This protein binds this small molecule.
Small molecule (SMILES): N[C@@H]1[C@@H](O)[C@H](O)[C@@H](CO)O[C@H]1O

Binding-site contacts:
Ligand atom C4 contacts residue ASP161 of chain 1.A at 3.7 Å.
Ligand atom C4 contacts residue TYR127 of chain 1.A at 3.2 Å (hydrophobic).
Ligand atom C3 contacts residue TYR127 of chain 1.A at 3.1 Å (hydrophobic).
Ligand atom O4 contacts residue ASP161 of chain 1.A at 3.0 Å (salt-bridge).
Ligand atom C6 contacts residue ASP161 of chain 1.A at 4.3 Å.
Ligand atom O3 contacts residue TYR127 of chain 1.A at 2.6 Å (h-bond).
Ligand atom C1 contacts residue TRP308 of chain 1.A at 3.9 Å (hydrophobic).
Ligand atom O1 contacts residue TRP308 of chain 1.A at 4.1 Å.
Ligand atom O6 contacts residue TYR340 of chain 1.A at 3.3 Å.
Ligand atom O1 contacts residue TYR340 of chain 1.A at 4.0 Å.
Ligand atom N2 contacts residue LEU270 of chain 1.A at 4.2 Å.
Ligand atom O4 contacts residue TYR127 of chain 1.A at 3.4 Å (h-bond).
Ligand atom O6 contacts residue MET267 of chain 1.A at 4.0 Å.
Ligand atom O4 contacts residue PHE235 of chain 1.A at 4.3 Å.
Ligand atom O6 contacts residue TRP308 of chain 1.A at 4.0 Å.
Ligand atom C6 contacts residue TYR340 of chain 1.A at 4.0 Å (hydrophobic).
Ligand atom O5 contacts residue TRP308 of chain 1.A at 3.8 Å.

Sequence of chain 1.A:
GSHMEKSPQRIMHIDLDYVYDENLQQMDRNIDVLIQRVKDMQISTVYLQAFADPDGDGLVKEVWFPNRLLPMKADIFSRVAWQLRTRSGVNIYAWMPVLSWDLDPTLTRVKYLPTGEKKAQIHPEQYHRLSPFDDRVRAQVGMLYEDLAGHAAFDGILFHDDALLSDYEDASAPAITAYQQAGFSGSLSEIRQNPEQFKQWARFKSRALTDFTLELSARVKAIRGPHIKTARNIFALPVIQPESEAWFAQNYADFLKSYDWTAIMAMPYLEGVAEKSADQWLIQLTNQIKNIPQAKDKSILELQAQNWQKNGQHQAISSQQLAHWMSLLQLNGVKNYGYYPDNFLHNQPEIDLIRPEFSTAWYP